Sequence of chain 1.A:
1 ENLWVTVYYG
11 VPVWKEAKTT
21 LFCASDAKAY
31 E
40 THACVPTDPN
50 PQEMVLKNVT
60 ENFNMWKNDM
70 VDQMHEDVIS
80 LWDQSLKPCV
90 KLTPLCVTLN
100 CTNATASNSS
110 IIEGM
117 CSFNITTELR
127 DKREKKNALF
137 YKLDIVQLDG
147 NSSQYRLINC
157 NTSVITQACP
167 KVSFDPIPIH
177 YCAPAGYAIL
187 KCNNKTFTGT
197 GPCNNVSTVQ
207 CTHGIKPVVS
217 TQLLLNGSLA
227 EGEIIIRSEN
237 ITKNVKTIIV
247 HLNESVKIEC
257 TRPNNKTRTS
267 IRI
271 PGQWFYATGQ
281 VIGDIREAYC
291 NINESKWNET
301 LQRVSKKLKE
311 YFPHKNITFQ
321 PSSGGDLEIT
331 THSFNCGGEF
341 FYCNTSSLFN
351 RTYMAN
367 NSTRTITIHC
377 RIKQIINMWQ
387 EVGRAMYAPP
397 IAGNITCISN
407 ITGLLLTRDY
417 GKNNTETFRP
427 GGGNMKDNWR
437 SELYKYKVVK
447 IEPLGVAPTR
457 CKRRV

Binding-site contacts:
Ligand atom C3 contacts residue ASN222 of chain 1.A at 3.8 Å.
Ligand atom C1 contacts residue ASN222 of chain 1.A at 1.4 Å.
Ligand atom O4 contacts residue LYS167 of chain 1.A at 3.9 Å.
Ligand atom C4 contacts residue ASN222 of chain 1.A at 4.3 Å.
Ligand atom C5 contacts residue ASN222 of chain 1.A at 3.7 Å.
Ligand atom C7 contacts residue SER405 of chain 1.A at 4.3 Å.
Ligand atom C1 contacts residue SER405 of chain 1.A at 4.1 Å.
Ligand atom C2 contacts residue ASN222 of chain 1.A at 2.4 Å.
Ligand atom O6 contacts residue GLY337 of chain 1.A at 4.2 Å.
Ligand atom O3 contacts residue CYS336 of chain 1.A at 4.4 Å.
Ligand atom C7 contacts residue LEU221 of chain 1.A at 4.0 Å (hydrophobic).
Ligand atom O7 contacts residue LEU221 of chain 1.A at 3.8 Å.
Ligand atom C1 contacts residue ILE404 of chain 1.A at 4.4 Å (hydrophobic).
Ligand atom C5 contacts residue ILE404 of chain 1.A at 3.3 Å (hydrophobic).
Ligand atom C3 contacts residue ILE404 of chain 1.A at 4.2 Å (hydrophobic).
Ligand atom O5 contacts residue ASN222 of chain 1.A at 2.4 Å (h-bond).
Ligand atom C8 contacts residue LEU221 of chain 1.A at 3.7 Å (hydrophobic).
Ligand atom C8 contacts residue ASN222 of chain 1.A at 4.1 Å.
Ligand atom C4 contacts residue ILE404 of chain 1.A at 4.0 Å (hydrophobic).
Ligand atom C7 contacts residue ASN222 of chain 1.A at 3.2 Å.
Ligand atom N2 contacts residue ASN222 of chain 1.A at 2.9 Å (h-bond).
Ligand atom C6 contacts residue ILE404 of chain 1.A at 4.0 Å (hydrophobic).
Ligand atom O7 contacts residue SER405 of chain 1.A at 3.4 Å (h-bond).
Ligand atom O7 contacts residue ASN222 of chain 1.A at 3.0 Å (h-bond).
Ligand atom O5 contacts residue ILE404 of chain 1.A at 4.2 Å.
Ligand atom O4 contacts residue ILE404 of chain 1.A at 3.8 Å.
Ligand atom C8 contacts residue ASN335 of chain 1.A at 3.7 Å.

The small molecule below binds the protein below.
Small molecule (SMILES): CC(=O)N[C@H]1[C@H](O[C@H]2[C@H](O)[C@@H](NC(C)=O)CO[C@@H]2CO)O[C@H](CO)[C@@H](O[C@@H]2O[C@H](CO)[C@@H](O)[C@H](O[C@H]3O[C@H](CO)[C@@H](O)[C@H](O)[C@@H]3O)[C@@H]2O)[C@@H]1O